The protein below binds the small molecule below.
Small molecule (SMILES): CC(=O)N[C@@H]1[C@@H](O)[C@H](O)[C@@H](CO)O[C@H]1O

Binding-site contacts:
Ligand atom O5 contacts residue THR204 of chain 1.A at 4.0 Å.
Ligand atom C2 contacts residue ASN202 of chain 1.A at 2.4 Å.
Ligand atom O6 contacts residue SO41 of chain 1.P at 2.9 Å (h-bond).
Ligand atom O6 contacts residue LYS205 of chain 1.A at 3.2 Å.
Ligand atom O5 contacts residue LYS205 of chain 1.A at 3.1 Å.
Ligand atom C1 contacts residue ASN202 of chain 1.A at 1.4 Å.
Ligand atom C5 contacts residue ASN202 of chain 1.A at 3.7 Å.
Ligand atom O7 contacts residue ASN202 of chain 1.A at 3.4 Å (h-bond).
Ligand atom C4 contacts residue ASN202 of chain 1.A at 4.2 Å.
Ligand atom C6 contacts residue LYS205 of chain 1.A at 3.4 Å.
Ligand atom O5 contacts residue ASN202 of chain 1.A at 2.4 Å (h-bond).
Ligand atom C1 contacts residue THR204 of chain 1.A at 4.5 Å.
Ligand atom N2 contacts residue ASN202 of chain 1.A at 2.8 Å (h-bond).
Ligand atom C7 contacts residue ASN202 of chain 1.A at 3.3 Å.
Ligand atom C5 contacts residue THR204 of chain 1.A at 4.0 Å.
Ligand atom C1 contacts residue LYS205 of chain 1.A at 4.2 Å.
Ligand atom C3 contacts residue ASN202 of chain 1.A at 3.7 Å.
Ligand atom C5 contacts residue LYS205 of chain 1.A at 3.9 Å.
Ligand atom C6 contacts residue THR204 of chain 1.A at 3.7 Å.
Ligand atom C6 contacts residue SO41 of chain 1.P at 4.0 Å.

Sequence of chain 1.A:
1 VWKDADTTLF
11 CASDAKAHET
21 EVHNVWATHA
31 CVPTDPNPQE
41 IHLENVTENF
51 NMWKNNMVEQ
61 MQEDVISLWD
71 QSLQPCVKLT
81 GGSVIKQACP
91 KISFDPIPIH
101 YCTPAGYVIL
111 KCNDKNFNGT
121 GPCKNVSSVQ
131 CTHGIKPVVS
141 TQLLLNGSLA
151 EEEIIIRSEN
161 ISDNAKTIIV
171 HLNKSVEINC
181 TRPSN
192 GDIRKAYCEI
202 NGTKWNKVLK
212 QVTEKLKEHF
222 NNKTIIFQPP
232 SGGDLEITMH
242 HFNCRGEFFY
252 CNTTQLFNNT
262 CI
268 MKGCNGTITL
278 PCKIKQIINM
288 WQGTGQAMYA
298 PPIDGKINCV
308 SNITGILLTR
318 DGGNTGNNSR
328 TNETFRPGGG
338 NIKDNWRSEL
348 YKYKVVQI